Binding-site contacts:
Ligand atom C8 contacts residue SER27 of chain 5.A at 3.3 Å.
Ligand atom C5 contacts residue IP01 of chain 5.J at 1.2 Å.
Ligand atom C2 contacts residue IP01 of chain 5.J at 0.2 Å.
Ligand atom O1 contacts residue ARG59 of chain 17.A at 3.3 Å.
Ligand atom C1 contacts residue IP01 of chain 5.J at 1.1 Å.
Ligand atom C7 contacts residue LEU24 of chain 17.A at 4.2 Å (hydrophobic).
Ligand atom C8 contacts residue TYR28 of chain 5.A at 3.8 Å (hydrophobic).
Ligand atom C4 contacts residue LEU24 of chain 5.A at 4.2 Å (hydrophobic).
Ligand atom C3 contacts residue IP01 of chain 5.J at 1.3 Å.
Ligand atom C4 contacts residue LEU81 of chain 5.A at 3.8 Å (hydrophobic).
Ligand atom C4 contacts residue TYR28 of chain 17.A at 3.6 Å (hydrophobic).
Ligand atom C6 contacts residue SER27 of chain 17.A at 3.6 Å.
Ligand atom C4 contacts residue LEU81 of chain 17.A at 4.0 Å (hydrophobic).
Ligand atom C1 contacts residue SER27 of chain 17.A at 4.0 Å.
Ligand atom C6 contacts residue TYR28 of chain 17.A at 4.2 Å (hydrophobic).
Ligand atom C3 contacts residue LEU81 of chain 17.A at 3.8 Å (hydrophobic).
Ligand atom C4 contacts residue IP01 of chain 5.J at 0.6 Å.
Ligand atom C5 contacts residue LEU31 of chain 17.A at 4.1 Å (hydrophobic).
Ligand atom C8 contacts residue LEU24 of chain 5.A at 4.0 Å (hydrophobic).
Ligand atom C3 contacts residue LEU81 of chain 5.A at 3.5 Å (hydrophobic).
Ligand atom C5 contacts residue SER27 of chain 17.A at 4.4 Å.
Ligand atom O1 contacts residue ARG59 of chain 5.A at 4.0 Å.
Ligand atom C5 contacts residue TYR28 of chain 17.A at 3.5 Å (hydrophobic).
Ligand atom C9 contacts residue TYR28 of chain 5.A at 3.7 Å (hydrophobic).
Ligand atom C9 contacts residue LEU24 of chain 17.A at 3.7 Å (hydrophobic).
Ligand atom C6 contacts residue IP01 of chain 5.J at 1.0 Å.
Ligand atom C5 contacts residue LEU24 of chain 5.A at 4.4 Å (hydrophobic).
Ligand atom C3 contacts residue LEU24 of chain 5.A at 4.5 Å (hydrophobic).
Ligand atom O1 contacts residue SER27 of chain 17.A at 3.8 Å.
Ligand atom O1 contacts residue IP01 of chain 5.J at 2.0 Å (h-bond).
Ligand atom C9 contacts residue LEU81 of chain 17.A at 4.1 Å (hydrophobic).
Ligand atom C8 contacts residue IP01 of chain 5.J at 1.0 Å.
Ligand atom C9 contacts residue IP01 of chain 5.J at 0.6 Å.
Ligand atom C7 contacts residue IP01 of chain 5.J at 1.1 Å.

Sequence of chain 5.A:
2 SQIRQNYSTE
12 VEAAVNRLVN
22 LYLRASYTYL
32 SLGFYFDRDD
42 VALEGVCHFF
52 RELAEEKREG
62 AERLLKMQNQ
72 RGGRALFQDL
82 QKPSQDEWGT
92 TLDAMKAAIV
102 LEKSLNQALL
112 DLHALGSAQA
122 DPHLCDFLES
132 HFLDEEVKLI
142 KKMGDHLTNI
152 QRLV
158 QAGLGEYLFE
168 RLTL

A small-molecule ligand and the protein it binds are described below.
Small molecule (SMILES): CC(C)c1ccccc1O

Sequence of chain 17.A:
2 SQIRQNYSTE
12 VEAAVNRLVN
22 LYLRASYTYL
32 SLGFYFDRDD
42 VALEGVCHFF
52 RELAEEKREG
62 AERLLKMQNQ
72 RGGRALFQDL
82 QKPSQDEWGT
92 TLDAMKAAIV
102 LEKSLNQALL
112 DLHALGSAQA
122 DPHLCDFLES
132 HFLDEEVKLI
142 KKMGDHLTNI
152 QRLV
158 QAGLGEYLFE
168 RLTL